Binding-site contacts:
Ligand atom O11 contacts residue ASP80 of chain 1.G at 2.7 Å (salt-bridge).
Ligand atom N3 contacts residue THR66 of chain 1.H at 3.8 Å.
Ligand atom O3 contacts residue TRP26 of chain 1.H at 3.7 Å.
Ligand atom O2 contacts residue ASN27 of chain 1.H at 3.5 Å.
Ligand atom C contacts residue HIS72 of chain 1.H at 3.8 Å.
Ligand atom O contacts residue ILE64 of chain 1.H at 3.4 Å.
Ligand atom C9 contacts residue TRP26 of chain 1.H at 3.3 Å (hydrophobic).
Ligand atom C contacts residue SER77 of chain 1.G at 3.7 Å.
Ligand atom N contacts residue HIS72 of chain 1.H at 3.5 Å.
Ligand atom O3 contacts residue ASN27 of chain 1.H at 2.8 Å (h-bond).
Ligand atom O6 contacts residue GLY28 of chain 1.G at 2.9 Å (h-bond).
Ligand atom O6 contacts residue MET31 of chain 1.G at 3.4 Å.
Ligand atom C contacts residue THR79 of chain 1.G at 3.3 Å.
Ligand atom O10 contacts residue TRP74 of chain 1.G at 3.4 Å (h-bond).
Ligand atom O10 contacts residue VAL75 of chain 1.G at 2.6 Å (h-bond).
Ligand atom N contacts residue THR79 of chain 1.G at 2.8 Å (h-bond).
Ligand atom N4 contacts residue THR66 of chain 1.H at 3.9 Å.
Ligand atom O2 contacts residue MET31 of chain 1.H at 3.7 Å.
Ligand atom O6 contacts residue ASN27 of chain 1.H at 2.9 Å (h-bond).
Ligand atom C1 contacts residue THR66 of chain 1.H at 3.6 Å.
Ligand atom P1 contacts residue ASN27 of chain 1.G at 3.7 Å.
Ligand atom C13 contacts residue VAL75 of chain 1.G at 3.8 Å (hydrophobic).
Ligand atom O12 contacts residue SER77 of chain 1.G at 3.9 Å.
Ligand atom C1 contacts residue HIS72 of chain 1.H at 3.9 Å.
Ligand atom O7 contacts residue TRP26 of chain 1.G at 3.3 Å.
Ligand atom O2 contacts residue GLY28 of chain 1.H at 2.9 Å (h-bond).
Ligand atom O5 contacts residue TRP26 of chain 1.G at 3.6 Å.
Ligand atom N4 contacts residue HIS72 of chain 1.H at 3.7 Å.
Ligand atom O6 contacts residue ASN27 of chain 1.G at 3.4 Å (h-bond).
Ligand atom C12 contacts residue ASP80 of chain 1.G at 3.6 Å.
Ligand atom O1 contacts residue MET31 of chain 1.H at 3.2 Å.
Ligand atom O2 contacts residue ASN27 of chain 1.G at 2.9 Å (h-bond).
Ligand atom O5 contacts residue ASN27 of chain 1.G at 2.8 Å (h-bond).
Ligand atom C1 contacts residue THR79 of chain 1.G at 3.8 Å.
Ligand atom O11 contacts residue TRP74 of chain 1.G at 2.9 Å (h-bond).
Ligand atom O11 contacts residue TRP26 of chain 1.G at 3.7 Å.
Ligand atom C10 contacts residue MET31 of chain 1.G at 3.7 Å (hydrophobic).
Ligand atom P contacts residue ASN27 of chain 1.H at 3.7 Å.
Ligand atom C2 contacts residue THR66 of chain 1.H at 3.5 Å.
Ligand atom N1 contacts residue SER77 of chain 1.G at 3.5 Å.

A protein and the small-molecule ligand that binds it are described below.
Small molecule (SMILES): Nc1ncnc2c1ncn2[C@@H]1O[C@@H]2COP(=O)(O)OP(=O)(O)OC[C@H]3O[C@@H](O[C@H]2[C@H]1O)[C@H](O)[C@@H]3O

Sequence of chain 1.G:
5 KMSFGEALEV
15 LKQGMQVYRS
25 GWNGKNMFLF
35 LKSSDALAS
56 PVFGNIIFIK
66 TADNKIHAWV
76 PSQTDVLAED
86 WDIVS

Sequence of chain 1.H:
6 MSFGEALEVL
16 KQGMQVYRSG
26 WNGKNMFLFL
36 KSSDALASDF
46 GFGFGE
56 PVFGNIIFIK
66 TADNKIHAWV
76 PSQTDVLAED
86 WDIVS